Sequence of chain 1.A:
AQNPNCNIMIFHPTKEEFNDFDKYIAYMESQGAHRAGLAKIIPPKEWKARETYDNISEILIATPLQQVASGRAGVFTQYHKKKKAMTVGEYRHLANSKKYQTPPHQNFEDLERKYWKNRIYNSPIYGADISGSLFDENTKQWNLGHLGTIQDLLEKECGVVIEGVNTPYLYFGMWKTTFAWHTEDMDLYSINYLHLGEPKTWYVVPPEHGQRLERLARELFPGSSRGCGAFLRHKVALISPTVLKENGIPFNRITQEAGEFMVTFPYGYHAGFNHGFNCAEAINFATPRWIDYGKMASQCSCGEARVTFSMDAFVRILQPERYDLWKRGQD

The small molecule below binds the protein below.
Small molecule (SMILES): Oc1ccccc1-c1ccccc1O

Binding-site contacts:
Ligand atom C12 contacts residue LEU228 of chain 1.A at 3.0 Å (hydrophobic).
Ligand atom C7 contacts residue TYR85 of chain 1.A at 4.4 Å (hydrophobic).
Ligand atom O1 contacts residue ARG124 of chain 1.A at 3.7 Å.
Ligand atom C6 contacts residue LEU228 of chain 1.A at 3.5 Å (hydrophobic).
Ligand atom C5 contacts residue TYR85 of chain 1.A at 4.5 Å (hydrophobic).
Ligand atom C6 contacts residue PHE309 of chain 1.A at 4.3 Å (hydrophobic).
Ligand atom C4 contacts residue SER89 of chain 1.A at 3.0 Å.
Ligand atom C7 contacts residue PHE309 of chain 1.A at 4.4 Å (hydrophobic).
Ligand atom C5 contacts residue SER89 of chain 1.A at 3.7 Å.
Ligand atom C6 contacts residue TYR85 of chain 1.A at 4.0 Å (hydrophobic).
Ligand atom C7 contacts residue LEU228 of chain 1.A at 3.7 Å (hydrophobic).
Ligand atom C2 contacts residue ARG124 of chain 1.A at 2.7 Å.
Ligand atom C8 contacts residue LEU228 of chain 1.A at 3.0 Å (hydrophobic).
Ligand atom C6 contacts residue ILE88 of chain 1.A at 3.5 Å (hydrophobic).
Ligand atom C13 contacts residue LEU228 of chain 1.A at 3.7 Å (hydrophobic).
Ligand atom C7 contacts residue ARG124 of chain 1.A at 3.2 Å.
Ligand atom C10 contacts residue TYR85 of chain 1.A at 3.8 Å (hydrophobic).
Ligand atom C6 contacts residue ARG124 of chain 1.A at 2.9 Å.
Ligand atom C11 contacts residue LEU228 of chain 1.A at 1.8 Å (hydrophobic).
Ligand atom O14 contacts residue PHE309 of chain 1.A at 4.3 Å.
Ligand atom C4 contacts residue ARG124 of chain 1.A at 0.9 Å.
Ligand atom O14 contacts residue ARG124 of chain 1.A at 3.9 Å.
Ligand atom C3 contacts residue ARG124 of chain 1.A at 1.6 Å.
Ligand atom C5 contacts residue ILE88 of chain 1.A at 3.3 Å (hydrophobic).
Ligand atom C9 contacts residue TYR85 of chain 1.A at 3.7 Å (hydrophobic).
Ligand atom C10 contacts residue LEU228 of chain 1.A at 1.6 Å (hydrophobic).
Ligand atom C5 contacts residue ARG124 of chain 1.A at 1.9 Å.
Ligand atom C5 contacts residue VAL120 of chain 1.A at 4.2 Å (hydrophobic).
Ligand atom C4 contacts residue ILE88 of chain 1.A at 4.5 Å (hydrophobic).
Ligand atom C9 contacts residue LEU228 of chain 1.A at 2.3 Å (hydrophobic).
Ligand atom C3 contacts residue SER89 of chain 1.A at 3.9 Å.